Binding-site contacts:
Ligand atom O contacts residue LEU141 of chain 2.A at 4.1 Å.
Ligand atom O contacts residue CYS145 of chain 2.A at 3.1 Å (h-bond).
Ligand atom C1 contacts residue GLY143 of chain 2.A at 3.7 Å.
Ligand atom C10 contacts residue CYS44 of chain 2.A at 3.1 Å (hydrophobic).
Ligand atom C9 contacts residue HIS41 of chain 2.A at 3.6 Å.
Ligand atom C5 contacts residue CYS145 of chain 2.A at 3.7 Å (hydrophobic).
Ligand atom S contacts residue SER46 of chain 2.A at 3.6 Å.
Ligand atom C7 contacts residue MET49 of chain 2.A at 3.8 Å (hydrophobic).
Ligand atom C9 contacts residue MET49 of chain 2.A at 4.0 Å (hydrophobic).
Ligand atom C3 contacts residue HIS41 of chain 2.A at 3.8 Å.
Ligand atom C8 contacts residue CYS44 of chain 2.A at 4.3 Å (hydrophobic).
Ligand atom O contacts residue ASN142 of chain 2.A at 3.7 Å.
Ligand atom C contacts residue SER144 of chain 2.A at 3.9 Å.
Ligand atom N contacts residue HIS41 of chain 2.A at 4.3 Å.
Ligand atom C9 contacts residue THR25 of chain 2.A at 3.8 Å.
Ligand atom S contacts residue MET49 of chain 2.A at 4.3 Å.
Ligand atom C8 contacts residue MET49 of chain 2.A at 3.6 Å (hydrophobic).
Ligand atom C10 contacts residue SER46 of chain 2.A at 3.4 Å.
Ligand atom C10 contacts residue MET49 of chain 2.A at 4.3 Å (hydrophobic).
Ligand atom C8 contacts residue HIS41 of chain 2.A at 3.9 Å.
Ligand atom C1 contacts residue CYS145 of chain 2.A at 2.7 Å (hydrophobic).
Ligand atom C1 contacts residue ASN142 of chain 2.A at 4.3 Å.
Ligand atom O contacts residue SER144 of chain 2.A at 3.2 Å (h-bond).
Ligand atom C2 contacts residue ASN142 of chain 2.A at 3.8 Å.
Ligand atom N contacts residue ASN142 of chain 2.A at 3.8 Å.
Ligand atom N contacts residue CYS145 of chain 2.A at 3.3 Å (h-bond).
Ligand atom C10 contacts residue THR25 of chain 2.A at 3.8 Å.
Ligand atom C9 contacts residue CYS44 of chain 2.A at 3.0 Å (hydrophobic).
Ligand atom C contacts residue HIS163 of chain 2.A at 3.9 Å.
Ligand atom C contacts residue LEU141 of chain 2.A at 4.3 Å (hydrophobic).
Ligand atom N1 contacts residue HIS41 of chain 2.A at 4.2 Å.
Ligand atom C5 contacts residue ASN142 of chain 2.A at 3.8 Å.
Ligand atom O contacts residue GLY143 of chain 2.A at 2.7 Å (h-bond).
Ligand atom C2 contacts residue GLY143 of chain 2.A at 4.2 Å.
Ligand atom C4 contacts residue HIS41 of chain 2.A at 3.9 Å.
Ligand atom C10 contacts residue THR45 of chain 2.A at 3.6 Å.
Ligand atom C1 contacts residue SER144 of chain 2.A at 4.2 Å.
Ligand atom C contacts residue HIS164 of chain 2.A at 4.3 Å.
Ligand atom C contacts residue CYS145 of chain 2.A at 1.8 Å (hydrophobic).
Ligand atom C4 contacts residue HIS164 of chain 2.A at 4.3 Å.

The small molecule below binds the protein below.
Small molecule (SMILES): CC(=O)N1CCN(C(=O)c2cccs2)CC1

Sequence of chain 2.A:
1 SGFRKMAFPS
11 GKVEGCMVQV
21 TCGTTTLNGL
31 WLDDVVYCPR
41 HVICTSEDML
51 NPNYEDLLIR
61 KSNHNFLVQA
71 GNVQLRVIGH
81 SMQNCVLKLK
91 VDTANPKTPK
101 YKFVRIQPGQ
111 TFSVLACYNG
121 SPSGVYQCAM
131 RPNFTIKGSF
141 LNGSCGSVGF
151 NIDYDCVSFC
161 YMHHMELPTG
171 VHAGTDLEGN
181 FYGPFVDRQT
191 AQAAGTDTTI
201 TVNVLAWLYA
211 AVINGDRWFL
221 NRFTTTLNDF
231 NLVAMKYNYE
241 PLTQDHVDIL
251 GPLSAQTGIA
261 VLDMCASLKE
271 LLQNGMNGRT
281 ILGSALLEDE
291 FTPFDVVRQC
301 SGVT